Binding-site contacts:
Ligand atom N2 contacts residue THR33 of chain 1.B at 3.9 Å.
Ligand atom C8 contacts residue THR33 of chain 1.B at 4.1 Å.
Ligand atom O6 contacts residue ASN73 of chain 1.B at 3.3 Å (h-bond).
Ligand atom O5 contacts residue THR33 of chain 1.B at 4.3 Å.
Ligand atom O4 contacts residue PRO72 of chain 1.B at 4.0 Å.
Ligand atom C1 contacts residue THR33 of chain 1.B at 3.4 Å.
Ligand atom C7 contacts residue THR33 of chain 1.B at 3.3 Å.
Ligand atom C4 contacts residue ASN73 of chain 1.B at 3.3 Å.
Ligand atom O3 contacts residue ASN73 of chain 1.B at 3.8 Å.
Ligand atom C4 contacts residue PRO72 of chain 1.B at 4.1 Å (hydrophobic).
Ligand atom C6 contacts residue ASN73 of chain 1.B at 4.3 Å.
Ligand atom C2 contacts residue THR33 of chain 1.B at 4.1 Å.
Ligand atom C7 contacts residue ASN73 of chain 1.B at 4.1 Å.
Ligand atom C2 contacts residue ASN73 of chain 1.B at 2.6 Å.
Ligand atom C5 contacts residue ASN73 of chain 1.B at 3.4 Å.
Ligand atom O7 contacts residue ASN73 of chain 1.B at 3.3 Å (h-bond).
Ligand atom C6 contacts residue PRO72 of chain 1.B at 3.8 Å (hydrophobic).
Ligand atom N2 contacts residue ASN73 of chain 1.B at 3.8 Å.
Ligand atom O6 contacts residue PRO72 of chain 1.B at 3.4 Å.
Ligand atom C3 contacts residue ASN73 of chain 1.B at 3.3 Å.
Ligand atom O7 contacts residue THR33 of chain 1.B at 2.7 Å (h-bond).
Ligand atom O5 contacts residue ASN73 of chain 1.B at 2.5 Å (h-bond).
Ligand atom C1 contacts residue ASN73 of chain 1.B at 1.5 Å.

A small-molecule ligand and the protein it binds are described below.
Small molecule (SMILES): CC(=O)N[C@H]1[C@H](O[C@H]2[C@H](O)[C@@H](NC(C)=O)CO[C@@H]2CO)O[C@H](CO)[C@@H](O)[C@@H]1O

Sequence of chain 1.B:
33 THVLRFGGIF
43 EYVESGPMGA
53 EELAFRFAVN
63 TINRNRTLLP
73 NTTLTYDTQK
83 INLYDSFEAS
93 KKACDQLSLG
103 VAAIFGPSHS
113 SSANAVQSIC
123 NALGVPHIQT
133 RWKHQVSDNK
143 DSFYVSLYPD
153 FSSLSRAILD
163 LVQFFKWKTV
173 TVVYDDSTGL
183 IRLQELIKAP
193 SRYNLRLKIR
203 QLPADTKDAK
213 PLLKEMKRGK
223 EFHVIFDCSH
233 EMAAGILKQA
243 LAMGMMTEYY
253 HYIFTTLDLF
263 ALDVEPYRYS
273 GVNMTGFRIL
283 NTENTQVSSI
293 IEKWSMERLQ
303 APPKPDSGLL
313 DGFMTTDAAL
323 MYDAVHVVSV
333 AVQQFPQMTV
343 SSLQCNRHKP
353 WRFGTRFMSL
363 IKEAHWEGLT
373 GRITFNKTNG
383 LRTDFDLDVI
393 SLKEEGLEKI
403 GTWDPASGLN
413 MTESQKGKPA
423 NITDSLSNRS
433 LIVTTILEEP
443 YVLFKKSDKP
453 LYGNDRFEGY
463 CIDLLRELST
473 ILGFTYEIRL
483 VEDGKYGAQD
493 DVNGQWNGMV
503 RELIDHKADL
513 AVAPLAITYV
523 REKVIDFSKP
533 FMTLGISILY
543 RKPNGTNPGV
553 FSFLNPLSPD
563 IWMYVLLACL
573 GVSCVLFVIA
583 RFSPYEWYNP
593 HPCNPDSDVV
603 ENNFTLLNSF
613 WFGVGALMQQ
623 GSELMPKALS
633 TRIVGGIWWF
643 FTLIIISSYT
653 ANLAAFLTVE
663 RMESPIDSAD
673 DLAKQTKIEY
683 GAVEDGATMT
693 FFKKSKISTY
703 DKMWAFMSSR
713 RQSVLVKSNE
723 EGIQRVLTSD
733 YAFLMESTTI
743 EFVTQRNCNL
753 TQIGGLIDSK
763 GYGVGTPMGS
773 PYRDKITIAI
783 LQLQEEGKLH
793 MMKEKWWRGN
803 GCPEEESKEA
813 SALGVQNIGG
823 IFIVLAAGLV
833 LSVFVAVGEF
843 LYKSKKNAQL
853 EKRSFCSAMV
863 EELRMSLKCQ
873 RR